Sequence of chain 1.A:
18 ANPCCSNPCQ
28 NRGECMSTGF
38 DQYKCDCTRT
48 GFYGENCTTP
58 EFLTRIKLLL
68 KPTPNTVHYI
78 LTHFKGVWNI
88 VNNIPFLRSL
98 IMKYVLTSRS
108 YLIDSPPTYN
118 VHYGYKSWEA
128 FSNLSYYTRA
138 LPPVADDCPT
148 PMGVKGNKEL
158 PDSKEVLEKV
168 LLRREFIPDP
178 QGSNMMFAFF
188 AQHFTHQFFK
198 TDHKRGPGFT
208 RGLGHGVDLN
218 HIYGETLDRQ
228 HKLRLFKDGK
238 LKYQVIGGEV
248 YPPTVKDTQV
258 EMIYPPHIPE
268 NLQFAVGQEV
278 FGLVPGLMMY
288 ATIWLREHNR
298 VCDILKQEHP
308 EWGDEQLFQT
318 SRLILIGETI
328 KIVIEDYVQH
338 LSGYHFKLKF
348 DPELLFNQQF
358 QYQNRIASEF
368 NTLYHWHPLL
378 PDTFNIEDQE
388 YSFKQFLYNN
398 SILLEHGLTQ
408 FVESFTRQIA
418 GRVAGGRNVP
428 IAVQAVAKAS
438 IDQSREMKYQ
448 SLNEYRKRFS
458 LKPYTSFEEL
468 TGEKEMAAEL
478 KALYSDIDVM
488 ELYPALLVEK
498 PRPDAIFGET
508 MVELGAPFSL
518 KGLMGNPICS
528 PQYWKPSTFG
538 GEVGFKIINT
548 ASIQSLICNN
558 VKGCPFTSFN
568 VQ

Binding-site contacts:
Ligand atom O6 contacts residue TYR133 of chain 1.A at 3.5 Å (h-bond).
Ligand atom C1 contacts residue GLU126 of chain 1.A at 3.7 Å.
Ligand atom O5 contacts residue ASN130 of chain 1.A at 2.3 Å (h-bond).
Ligand atom O6 contacts residue LEU224 of chain 1.B at 4.3 Å.
Ligand atom O5 contacts residue LEU224 of chain 1.B at 4.3 Å.
Ligand atom O7 contacts residue ARG202 of chain 1.A at 4.4 Å.
Ligand atom N2 contacts residue ASN130 of chain 1.A at 2.9 Å (h-bond).
Ligand atom C1 contacts residue SER132 of chain 1.A at 4.3 Å.
Ligand atom O7 contacts residue LEU224 of chain 1.B at 4.1 Å.
Ligand atom N2 contacts residue ARG202 of chain 1.A at 2.9 Å (salt-bridge).
Ligand atom C8 contacts residue ARG202 of chain 1.A at 3.6 Å.
Ligand atom O6 contacts residue ASP225 of chain 1.B at 3.5 Å (salt-bridge).
Ligand atom C5 contacts residue PHE206 of chain 1.A at 4.0 Å (hydrophobic).
Ligand atom C1 contacts residue TYR133 of chain 1.A at 4.1 Å (hydrophobic).
Ligand atom C1 contacts residue ASN130 of chain 1.A at 1.4 Å.
Ligand atom C4 contacts residue ARG202 of chain 1.A at 3.9 Å.
Ligand atom C3 contacts residue ASN130 of chain 1.A at 3.8 Å.
Ligand atom C1 contacts residue ARG202 of chain 1.A at 3.9 Å.
Ligand atom O4 contacts residue ARG202 of chain 1.A at 3.0 Å (salt-bridge).
Ligand atom C2 contacts residue ARG202 of chain 1.A at 3.6 Å.
Ligand atom C6 contacts residue LEU224 of chain 1.B at 4.4 Å (hydrophobic).
Ligand atom C2 contacts residue ASN130 of chain 1.A at 2.4 Å.
Ligand atom O5 contacts residue GLU126 of chain 1.A at 3.6 Å.
Ligand atom C4 contacts residue LEU224 of chain 1.B at 4.4 Å (hydrophobic).
Ligand atom C6 contacts residue TYR133 of chain 1.A at 3.8 Å (hydrophobic).
Ligand atom O5 contacts residue PHE206 of chain 1.A at 4.4 Å.
Ligand atom C2 contacts residue GLU126 of chain 1.A at 4.3 Å.
Ligand atom C5 contacts residue LEU224 of chain 1.B at 4.5 Å (hydrophobic).
Ligand atom C4 contacts residue ASN130 of chain 1.A at 4.2 Å.
Ligand atom C5 contacts residue ASN130 of chain 1.A at 3.6 Å.
Ligand atom C6 contacts residue PHE206 of chain 1.A at 3.7 Å (hydrophobic).
Ligand atom O5 contacts residue TYR133 of chain 1.A at 3.6 Å.
Ligand atom C5 contacts residue ARG202 of chain 1.A at 4.0 Å.
Ligand atom C7 contacts residue ARG202 of chain 1.A at 3.5 Å.
Ligand atom C6 contacts residue ASP225 of chain 1.B at 4.0 Å.
Ligand atom C7 contacts residue ASN130 of chain 1.A at 3.5 Å.
Ligand atom C8 contacts residue PHE206 of chain 1.A at 4.5 Å (hydrophobic).
Ligand atom C3 contacts residue ARG202 of chain 1.A at 4.2 Å.
Ligand atom C8 contacts residue ASN130 of chain 1.A at 4.3 Å.
Ligand atom O7 contacts residue ASN130 of chain 1.A at 3.8 Å.

A small-molecule ligand and the protein it binds are described below.
Small molecule (SMILES): CC(=O)N[C@H]1[C@H](O[C@H]2[C@H](O)[C@@H](NC(C)=O)CO[C@@H]2CO)O[C@H](CO)[C@@H](O[C@@H]2O[C@H](CO)[C@@H](O)[C@H](O)[C@H]2NC(C)=O)[C@@H]1O

Sequence of chain 1.B:
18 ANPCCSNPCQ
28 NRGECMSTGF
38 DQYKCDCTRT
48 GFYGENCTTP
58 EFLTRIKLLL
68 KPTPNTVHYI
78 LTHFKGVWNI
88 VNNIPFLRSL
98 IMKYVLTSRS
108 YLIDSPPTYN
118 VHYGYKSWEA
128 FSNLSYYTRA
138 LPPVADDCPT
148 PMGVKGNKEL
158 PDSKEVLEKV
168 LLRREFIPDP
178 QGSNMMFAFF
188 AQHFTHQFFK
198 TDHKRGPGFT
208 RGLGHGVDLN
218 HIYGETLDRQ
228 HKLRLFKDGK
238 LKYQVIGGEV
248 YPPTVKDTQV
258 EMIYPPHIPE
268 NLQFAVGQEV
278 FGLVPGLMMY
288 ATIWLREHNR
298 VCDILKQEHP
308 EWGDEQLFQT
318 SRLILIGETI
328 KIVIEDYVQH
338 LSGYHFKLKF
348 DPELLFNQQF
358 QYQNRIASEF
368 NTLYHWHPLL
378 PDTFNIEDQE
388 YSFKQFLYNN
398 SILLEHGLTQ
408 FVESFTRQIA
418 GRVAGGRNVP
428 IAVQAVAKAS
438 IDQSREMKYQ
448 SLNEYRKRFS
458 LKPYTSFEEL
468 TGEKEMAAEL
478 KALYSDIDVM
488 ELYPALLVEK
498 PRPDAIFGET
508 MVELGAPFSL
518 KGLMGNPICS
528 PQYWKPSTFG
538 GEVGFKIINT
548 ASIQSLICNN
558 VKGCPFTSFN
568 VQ